Sequence of chain 1.B:
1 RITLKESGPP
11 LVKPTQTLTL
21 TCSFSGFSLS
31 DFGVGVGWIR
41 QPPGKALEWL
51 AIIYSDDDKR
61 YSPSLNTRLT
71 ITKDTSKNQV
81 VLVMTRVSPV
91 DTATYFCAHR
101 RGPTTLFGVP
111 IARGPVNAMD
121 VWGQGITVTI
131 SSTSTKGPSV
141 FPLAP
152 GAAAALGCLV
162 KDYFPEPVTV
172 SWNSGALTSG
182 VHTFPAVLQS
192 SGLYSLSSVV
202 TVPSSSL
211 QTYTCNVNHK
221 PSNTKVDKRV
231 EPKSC

Sequence of chain 1.A:
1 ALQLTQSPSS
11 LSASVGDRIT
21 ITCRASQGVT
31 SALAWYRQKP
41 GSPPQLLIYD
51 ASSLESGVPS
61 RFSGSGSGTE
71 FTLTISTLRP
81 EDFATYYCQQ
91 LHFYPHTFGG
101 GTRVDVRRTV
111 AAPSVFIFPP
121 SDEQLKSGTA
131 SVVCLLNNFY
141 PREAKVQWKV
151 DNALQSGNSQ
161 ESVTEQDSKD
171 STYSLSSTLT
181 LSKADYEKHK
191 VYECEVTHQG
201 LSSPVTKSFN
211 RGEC

Binding-site contacts:
Ligand atom O contacts residue ARG113 of chain 1.B at 3.0 Å (salt-bridge).
Ligand atom CZ3 contacts residue PRO103 of chain 1.B at 3.7 Å (hydrophobic).
Ligand atom CG contacts residue HIS96 of chain 1.A at 3.5 Å.
Ligand atom N contacts residue ARG113 of chain 1.B at 3.6 Å.
Ligand atom NE2 contacts residue ASP56 of chain 1.B at 3.6 Å.
Ligand atom N contacts residue TYR94 of chain 1.A at 3.2 Å (h-bond).
Ligand atom CB contacts residue LEU91 of chain 1.A at 2.9 Å (hydrophobic).
Ligand atom CE1 contacts residue ASP56 of chain 1.B at 3.3 Å.
Ligand atom CH2 contacts residue PRO103 of chain 1.B at 3.6 Å (hydrophobic).
Ligand atom O contacts residue TYR94 of chain 1.A at 3.3 Å.
Ligand atom CE1 contacts residue ASP58 of chain 1.B at 3.6 Å.
Ligand atom CH2 contacts residue GLY33 of chain 1.B at 3.7 Å.
Ligand atom OD1 contacts residue LEU91 of chain 1.A at 3.5 Å (h-bond).
Ligand atom CB contacts residue HIS92 of chain 1.A at 3.3 Å.
Ligand atom OD1 contacts residue ARG100 of chain 1.B at 2.7 Å (salt-bridge).
Ligand atom CD1 contacts residue VAL116 of chain 1.B at 3.4 Å (hydrophobic).
Ligand atom CA contacts residue HIS92 of chain 1.A at 3.6 Å.
Ligand atom CA contacts residue TYR94 of chain 1.A at 3.5 Å (hydrophobic).
Ligand atom ND1 contacts residue ASP58 of chain 1.B at 2.9 Å (salt-bridge).
Ligand atom O contacts residue PHE93 of chain 1.A at 3.4 Å.
Ligand atom OE1 contacts residue TYR94 of chain 1.A at 3.4 Å.
Ligand atom O contacts residue TYR94 of chain 1.A at 3.0 Å (h-bond).
Ligand atom CZ2 contacts residue GLY33 of chain 1.B at 3.4 Å.
Ligand atom O contacts residue ARG113 of chain 1.B at 3.6 Å (salt-bridge).
Ligand atom CD contacts residue ARG60 of chain 1.B at 3.6 Å.
Ligand atom OD2 contacts residue LEU91 of chain 1.A at 3.3 Å (h-bond).
Ligand atom OE2 contacts residue ARG60 of chain 1.B at 2.9 Å (salt-bridge).
Ligand atom CB contacts residue TYR54 of chain 1.B at 3.7 Å (hydrophobic).
Ligand atom CB contacts residue TYR94 of chain 1.A at 3.3 Å (hydrophobic).
Ligand atom OD1 contacts residue HIS96 of chain 1.A at 2.6 Å (h-bond).
Ligand atom OD2 contacts residue ARG100 of chain 1.B at 2.8 Å (salt-bridge).
Ligand atom CG contacts residue ARG100 of chain 1.B at 3.4 Å.
Ligand atom CD2 contacts residue HIS92 of chain 1.A at 3.5 Å.
Ligand atom ND1 contacts residue TYR54 of chain 1.B at 3.6 Å.
Ligand atom CG contacts residue ARG60 of chain 1.B at 3.6 Å.
Ligand atom CG contacts residue LEU91 of chain 1.A at 3.0 Å (hydrophobic).
Ligand atom OD1 contacts residue TYR94 of chain 1.A at 3.4 Å (h-bond).
Ligand atom OD1 contacts residue TYR54 of chain 1.B at 3.6 Å.
Ligand atom CZ2 contacts residue PRO103 of chain 1.B at 3.7 Å (hydrophobic).
Ligand atom N contacts residue HIS92 of chain 1.A at 2.8 Å (h-bond).

The small molecule below binds the protein below.
Small molecule (SMILES): CC(C)C[C@H](NC(=O)[C@@H](N)CCC(=O)O)C(=O)N[C@@H](CC(=O)O)C(=O)N[C@@H](CC1=NC=NC1)C(=O)N[C@@H](CC1=CN=C2C=CC=CC12)C(=O)N[C@@H](C)C(=O)N[C@@H](CO)C(=O)O